Sequence of chain 1.E:
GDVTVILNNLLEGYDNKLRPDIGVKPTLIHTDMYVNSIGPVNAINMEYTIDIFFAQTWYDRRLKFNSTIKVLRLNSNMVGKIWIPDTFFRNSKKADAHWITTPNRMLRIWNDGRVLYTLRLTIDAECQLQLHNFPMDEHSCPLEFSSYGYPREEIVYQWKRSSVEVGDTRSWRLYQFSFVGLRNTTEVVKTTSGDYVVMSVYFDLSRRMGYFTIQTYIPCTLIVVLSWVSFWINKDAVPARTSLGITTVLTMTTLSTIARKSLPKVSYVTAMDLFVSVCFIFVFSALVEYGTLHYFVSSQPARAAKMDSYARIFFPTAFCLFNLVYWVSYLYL

Binding-site contacts:
Ligand atom O5 contacts residue LYS221 of chain 1.E at 4.2 Å.
Ligand atom O5 contacts residue TRP220 of chain 1.E at 4.2 Å.
Ligand atom C4 contacts residue ASN245 of chain 1.E at 4.3 Å.
Ligand atom C2 contacts residue ASN245 of chain 1.E at 2.5 Å.
Ligand atom C1 contacts residue LYS221 of chain 1.E at 4.3 Å.
Ligand atom O6 contacts residue ASN245 of chain 1.E at 3.9 Å.
Ligand atom C1 contacts residue ASN245 of chain 1.E at 1.4 Å.
Ligand atom C3 contacts residue ASN245 of chain 1.E at 3.8 Å.
Ligand atom C7 contacts residue ARG244 of chain 1.E at 4.4 Å.
Ligand atom O7 contacts residue ARG244 of chain 1.E at 4.2 Å.
Ligand atom C7 contacts residue ASN245 of chain 1.E at 3.8 Å.
Ligand atom O5 contacts residue ASN245 of chain 1.E at 2.4 Å (h-bond).
Ligand atom O7 contacts residue ARG222 of chain 1.E at 4.1 Å.
Ligand atom N2 contacts residue ASN245 of chain 1.E at 2.9 Å (h-bond).
Ligand atom C8 contacts residue ARG244 of chain 1.E at 4.4 Å.
Ligand atom C5 contacts residue ASN245 of chain 1.E at 3.6 Å.
Ligand atom C8 contacts residue ASN245 of chain 1.E at 4.1 Å.
Ligand atom O7 contacts residue LEU243 of chain 1.E at 3.9 Å.
Ligand atom C6 contacts residue LYS221 of chain 1.E at 4.5 Å.
Ligand atom C5 contacts residue LYS221 of chain 1.E at 4.0 Å.
Ligand atom C3 contacts residue ARG222 of chain 1.E at 4.4 Å.

The small molecule below binds the protein below.
Small molecule (SMILES): CC(=O)N[C@H]1[C@H](O[C@H]2[C@H](O)[C@@H](NC(C)=O)CO[C@@H]2CO)O[C@H](CO)[C@@H](O)[C@@H]1O